Sequence of chain 20.E:
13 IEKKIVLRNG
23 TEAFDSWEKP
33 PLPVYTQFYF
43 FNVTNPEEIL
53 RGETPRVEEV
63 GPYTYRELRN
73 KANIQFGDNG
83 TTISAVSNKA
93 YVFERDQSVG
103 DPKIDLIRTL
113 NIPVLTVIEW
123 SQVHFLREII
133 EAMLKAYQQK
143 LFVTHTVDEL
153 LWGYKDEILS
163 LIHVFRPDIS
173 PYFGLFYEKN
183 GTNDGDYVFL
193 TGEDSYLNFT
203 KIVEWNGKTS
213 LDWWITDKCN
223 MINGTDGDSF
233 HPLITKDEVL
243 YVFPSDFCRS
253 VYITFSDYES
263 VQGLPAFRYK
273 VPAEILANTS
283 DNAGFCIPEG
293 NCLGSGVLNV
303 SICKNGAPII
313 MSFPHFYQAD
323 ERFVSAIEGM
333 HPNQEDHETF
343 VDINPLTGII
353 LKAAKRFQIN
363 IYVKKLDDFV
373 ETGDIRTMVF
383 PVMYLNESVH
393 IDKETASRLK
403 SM

This protein binds this small molecule.
Small molecule (SMILES): CC(=O)N[C@H]1[C@H](O[C@H]2[C@H](O)[C@@H](NC(C)=O)CO[C@@H]2CO)O[C@H](CO)[C@@H](O[C@@H]2O[C@H](CO[C@H]3O[C@H](CO)[C@@H](O)[C@H](O)[C@@H]3O)[C@@H](O)[C@H](O[C@H]3O[C@H](CO)[C@@H](O)[C@H](O)[C@@H]3O)[C@@H]2O)[C@@H]1O

Binding-site contacts:
Ligand atom C6 contacts residue TYR41 of chain 20.E at 3.6 Å (hydrophobic).
Ligand atom C2 contacts residue ARG358 of chain 20.E at 4.3 Å.
Ligand atom C6 contacts residue ARG358 of chain 20.E at 4.4 Å.
Ligand atom C1 contacts residue ARG358 of chain 20.E at 3.7 Å.
Ligand atom O6 contacts residue ASP338 of chain 20.E at 2.9 Å (salt-bridge).
Ligand atom C6 contacts residue ASP338 of chain 20.E at 3.3 Å.
Ligand atom O5 contacts residue ARG358 of chain 20.E at 3.4 Å (salt-bridge).
Ligand atom C1 contacts residue ASP338 of chain 20.E at 4.3 Å.
Ligand atom C5 contacts residue TYR41 of chain 20.E at 3.4 Å (hydrophobic).
Ligand atom O7 contacts residue GLN39 of chain 20.E at 2.9 Å (h-bond).
Ligand atom O4 contacts residue ASP338 of chain 20.E at 4.2 Å.
Ligand atom C4 contacts residue TYR41 of chain 20.E at 3.9 Å (hydrophobic).
Ligand atom C4 contacts residue ASP338 of chain 20.E at 4.3 Å.
Ligand atom C1 contacts residue ASN388 of chain 20.E at 1.4 Å.
Ligand atom C2 contacts residue ASN388 of chain 20.E at 2.5 Å.
Ligand atom O6 contacts residue TYR386 of chain 20.E at 4.0 Å.
Ligand atom C8 contacts residue GLU61 of chain 20.E at 3.3 Å.
Ligand atom O6 contacts residue ARG358 of chain 20.E at 3.3 Å.
Ligand atom O7 contacts residue ASN388 of chain 20.E at 3.9 Å.
Ligand atom C3 contacts residue ASP338 of chain 20.E at 4.5 Å.
Ligand atom C7 contacts residue GLN39 of chain 20.E at 4.1 Å.
Ligand atom O7 contacts residue TYR41 of chain 20.E at 3.3 Å (h-bond).
Ligand atom O6 contacts residue HIS339 of chain 20.E at 3.9 Å.
Ligand atom C8 contacts residue SER390 of chain 20.E at 3.3 Å.
Ligand atom C5 contacts residue ASN388 of chain 20.E at 3.6 Å.
Ligand atom C8 contacts residue TYR41 of chain 20.E at 3.6 Å (hydrophobic).
Ligand atom C5 contacts residue ASP338 of chain 20.E at 3.5 Å.
Ligand atom C7 contacts residue TYR41 of chain 20.E at 3.5 Å (hydrophobic).
Ligand atom O6 contacts residue TYR41 of chain 20.E at 3.6 Å.
Ligand atom O4 contacts residue TYR41 of chain 20.E at 3.5 Å (h-bond).
Ligand atom N2 contacts residue ASN388 of chain 20.E at 2.9 Å (h-bond).
Ligand atom C7 contacts residue ASN388 of chain 20.E at 3.6 Å.
Ligand atom C4 contacts residue ASN388 of chain 20.E at 4.2 Å.
Ligand atom C7 contacts residue SER390 of chain 20.E at 4.2 Å.
Ligand atom O5 contacts residue ASN388 of chain 20.E at 2.3 Å (h-bond).
Ligand atom N2 contacts residue TYR41 of chain 20.E at 4.3 Å.
Ligand atom O5 contacts residue ASP338 of chain 20.E at 4.2 Å.
Ligand atom C3 contacts residue TYR41 of chain 20.E at 4.2 Å (hydrophobic).
Ligand atom O5 contacts residue TYR41 of chain 20.E at 4.4 Å.
Ligand atom C3 contacts residue ASN388 of chain 20.E at 3.8 Å.